This small molecule binds to this protein.
Small molecule (SMILES): Nc1ncnc2c1ncn2[C@@H]1O[C@H](COP(=O)(O)OP(=O)(O)OP(O)(O)=S)[C@@H](O)[C@H]1O

Sequence of chain 1.D:
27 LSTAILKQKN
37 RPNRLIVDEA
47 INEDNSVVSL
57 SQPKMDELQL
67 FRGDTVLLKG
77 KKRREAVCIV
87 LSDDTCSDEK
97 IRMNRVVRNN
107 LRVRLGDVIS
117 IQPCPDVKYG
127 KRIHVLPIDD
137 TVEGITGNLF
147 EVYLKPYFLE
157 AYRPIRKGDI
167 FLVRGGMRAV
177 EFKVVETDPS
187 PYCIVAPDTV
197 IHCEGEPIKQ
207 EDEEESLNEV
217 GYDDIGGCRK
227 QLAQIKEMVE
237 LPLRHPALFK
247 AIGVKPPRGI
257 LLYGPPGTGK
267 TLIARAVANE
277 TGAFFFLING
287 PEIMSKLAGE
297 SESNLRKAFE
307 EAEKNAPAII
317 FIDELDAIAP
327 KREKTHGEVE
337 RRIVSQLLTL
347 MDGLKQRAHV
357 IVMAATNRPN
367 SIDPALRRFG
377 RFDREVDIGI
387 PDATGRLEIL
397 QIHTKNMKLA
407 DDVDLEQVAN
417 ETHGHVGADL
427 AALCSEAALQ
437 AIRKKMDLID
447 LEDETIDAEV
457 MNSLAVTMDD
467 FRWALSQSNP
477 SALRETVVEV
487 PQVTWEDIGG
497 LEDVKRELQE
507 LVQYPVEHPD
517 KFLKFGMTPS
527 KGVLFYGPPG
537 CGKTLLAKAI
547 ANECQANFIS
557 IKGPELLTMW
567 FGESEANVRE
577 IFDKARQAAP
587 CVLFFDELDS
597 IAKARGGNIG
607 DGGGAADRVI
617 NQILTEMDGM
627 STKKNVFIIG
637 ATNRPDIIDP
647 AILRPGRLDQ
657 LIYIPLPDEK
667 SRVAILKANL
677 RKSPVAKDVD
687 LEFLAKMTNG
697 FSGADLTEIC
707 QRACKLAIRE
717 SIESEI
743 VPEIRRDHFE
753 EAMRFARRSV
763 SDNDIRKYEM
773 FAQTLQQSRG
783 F

Sequence of chain 1.E:
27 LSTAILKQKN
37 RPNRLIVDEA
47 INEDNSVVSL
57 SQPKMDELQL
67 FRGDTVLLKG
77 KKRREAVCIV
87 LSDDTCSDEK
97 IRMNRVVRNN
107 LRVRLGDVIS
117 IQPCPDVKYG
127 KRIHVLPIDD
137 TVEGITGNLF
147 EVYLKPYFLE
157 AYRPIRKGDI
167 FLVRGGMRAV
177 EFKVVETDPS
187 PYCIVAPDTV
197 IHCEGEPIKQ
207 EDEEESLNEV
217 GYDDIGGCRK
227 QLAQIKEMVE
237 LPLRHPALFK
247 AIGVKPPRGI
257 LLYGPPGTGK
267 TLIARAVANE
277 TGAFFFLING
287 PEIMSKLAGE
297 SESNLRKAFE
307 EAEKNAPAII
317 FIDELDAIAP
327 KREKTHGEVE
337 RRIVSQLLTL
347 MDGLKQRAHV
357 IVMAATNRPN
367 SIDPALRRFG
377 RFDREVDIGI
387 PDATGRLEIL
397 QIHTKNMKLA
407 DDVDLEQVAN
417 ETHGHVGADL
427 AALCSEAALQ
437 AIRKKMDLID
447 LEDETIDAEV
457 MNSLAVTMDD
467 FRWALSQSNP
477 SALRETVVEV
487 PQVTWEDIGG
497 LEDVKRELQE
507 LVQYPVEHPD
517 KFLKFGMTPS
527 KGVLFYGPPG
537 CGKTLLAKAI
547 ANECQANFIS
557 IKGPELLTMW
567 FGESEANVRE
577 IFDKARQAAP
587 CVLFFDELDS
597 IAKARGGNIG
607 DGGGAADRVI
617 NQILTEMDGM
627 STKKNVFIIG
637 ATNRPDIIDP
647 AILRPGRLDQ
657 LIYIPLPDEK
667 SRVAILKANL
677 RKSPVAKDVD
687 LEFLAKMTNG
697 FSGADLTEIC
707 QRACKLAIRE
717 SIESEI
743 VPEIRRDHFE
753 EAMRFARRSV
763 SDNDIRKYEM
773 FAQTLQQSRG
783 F

Binding-site contacts:
Ligand atom O3G contacts residue MG1 of chain 1.Z at 3.2 Å.
Ligand atom O2B contacts residue THR264 of chain 1.E at 2.9 Å (h-bond).
Ligand atom N7 contacts residue THR264 of chain 1.E at 2.9 Å (h-bond).
Ligand atom PA contacts residue GLY265 of chain 1.E at 3.8 Å.
Ligand atom N7 contacts residue GLY423 of chain 1.E at 3.8 Å.
Ligand atom C8 contacts residue GLY265 of chain 1.E at 3.5 Å.
Ligand atom PB contacts residue GLY265 of chain 1.E at 3.5 Å.
Ligand atom PB contacts residue LYS266 of chain 1.E at 3.3 Å.
Ligand atom O2B contacts residue GLY263 of chain 1.E at 3.3 Å (h-bond).
Ligand atom O2A contacts residue LYS266 of chain 1.E at 3.5 Å (salt-bridge).
Ligand atom O1B contacts residue LYS266 of chain 1.E at 3.0 Å (salt-bridge).
Ligand atom O4' contacts residue ALA424 of chain 1.E at 3.6 Å (h-bond).
Ligand atom O2A contacts residue GLY265 of chain 1.E at 3.1 Å.
Ligand atom N3 contacts residue LEU268 of chain 1.E at 3.7 Å.
Ligand atom C8 contacts residue GLY263 of chain 1.E at 3.8 Å.
Ligand atom O1B contacts residue THR267 of chain 1.E at 3.0 Å (h-bond).
Ligand atom O2B contacts residue LYS266 of chain 1.E at 2.7 Å (salt-bridge).
Ligand atom O2G contacts residue MG1 of chain 1.Z at 2.3 Å.
Ligand atom O3B contacts residue GLY263 of chain 1.E at 2.9 Å (h-bond).
Ligand atom O1B contacts residue GLY265 of chain 1.E at 3.7 Å.
Ligand atom S1G contacts residue PHE375 of chain 1.D at 3.6 Å.
Ligand atom N6 contacts residue GLY222 of chain 1.E at 2.8 Å (h-bond).
Ligand atom O1B contacts residue MG1 of chain 1.Z at 3.4 Å.
Ligand atom PG contacts residue MG1 of chain 1.Z at 3.3 Å.
Ligand atom PB contacts residue GLY263 of chain 1.E at 3.6 Å.
Ligand atom C8 contacts residue GLY423 of chain 1.E at 3.7 Å.
Ligand atom N3 contacts residue HIS399 of chain 1.E at 3.1 Å (h-bond).
Ligand atom N1 contacts residue GLY222 of chain 1.E at 3.8 Å.
Ligand atom O2B contacts residue GLY265 of chain 1.E at 2.4 Å (h-bond).
Ligand atom C4 contacts residue LEU268 of chain 1.E at 3.7 Å (hydrophobic).
Ligand atom O3A contacts residue GLY265 of chain 1.E at 3.3 Å (h-bond).
Ligand atom C2 contacts residue LEU268 of chain 1.E at 3.8 Å (hydrophobic).
Ligand atom O3A contacts residue GLY263 of chain 1.E at 3.5 Å.
Ligand atom N6 contacts residue ILE395 of chain 1.E at 3.7 Å.
Ligand atom C8 contacts residue THR264 of chain 1.E at 3.6 Å.
Ligand atom O2G contacts residue THR267 of chain 1.E at 3.7 Å.
Ligand atom N7 contacts residue GLY265 of chain 1.E at 3.5 Å.
Ligand atom O2A contacts residue LEU268 of chain 1.E at 3.3 Å (h-bond).
Ligand atom C2 contacts residue HIS399 of chain 1.E at 3.7 Å.
Ligand atom O2A contacts residue THR267 of chain 1.E at 3.0 Å (h-bond).